This protein binds this small molecule.
Small molecule (SMILES): CC(=O)N[C@@H]1[C@@H](O)[C@H](O)[C@@H](CO)O[C@H]1O

Binding-site contacts:
Ligand atom N2 contacts residue ASN973 of chain 1.D at 3.0 Å (h-bond).
Ligand atom O5 contacts residue ASN973 of chain 1.D at 2.3 Å (h-bond).
Ligand atom C5 contacts residue ASN973 of chain 1.D at 3.6 Å.
Ligand atom C3 contacts residue ASN973 of chain 1.D at 3.8 Å.
Ligand atom C7 contacts residue ASN973 of chain 1.D at 4.0 Å.
Ligand atom C2 contacts residue ASN973 of chain 1.D at 2.5 Å.
Ligand atom C1 contacts residue ASN973 of chain 1.D at 1.4 Å.
Ligand atom C4 contacts residue ASN973 of chain 1.D at 4.2 Å.

Sequence of chain 1.D:
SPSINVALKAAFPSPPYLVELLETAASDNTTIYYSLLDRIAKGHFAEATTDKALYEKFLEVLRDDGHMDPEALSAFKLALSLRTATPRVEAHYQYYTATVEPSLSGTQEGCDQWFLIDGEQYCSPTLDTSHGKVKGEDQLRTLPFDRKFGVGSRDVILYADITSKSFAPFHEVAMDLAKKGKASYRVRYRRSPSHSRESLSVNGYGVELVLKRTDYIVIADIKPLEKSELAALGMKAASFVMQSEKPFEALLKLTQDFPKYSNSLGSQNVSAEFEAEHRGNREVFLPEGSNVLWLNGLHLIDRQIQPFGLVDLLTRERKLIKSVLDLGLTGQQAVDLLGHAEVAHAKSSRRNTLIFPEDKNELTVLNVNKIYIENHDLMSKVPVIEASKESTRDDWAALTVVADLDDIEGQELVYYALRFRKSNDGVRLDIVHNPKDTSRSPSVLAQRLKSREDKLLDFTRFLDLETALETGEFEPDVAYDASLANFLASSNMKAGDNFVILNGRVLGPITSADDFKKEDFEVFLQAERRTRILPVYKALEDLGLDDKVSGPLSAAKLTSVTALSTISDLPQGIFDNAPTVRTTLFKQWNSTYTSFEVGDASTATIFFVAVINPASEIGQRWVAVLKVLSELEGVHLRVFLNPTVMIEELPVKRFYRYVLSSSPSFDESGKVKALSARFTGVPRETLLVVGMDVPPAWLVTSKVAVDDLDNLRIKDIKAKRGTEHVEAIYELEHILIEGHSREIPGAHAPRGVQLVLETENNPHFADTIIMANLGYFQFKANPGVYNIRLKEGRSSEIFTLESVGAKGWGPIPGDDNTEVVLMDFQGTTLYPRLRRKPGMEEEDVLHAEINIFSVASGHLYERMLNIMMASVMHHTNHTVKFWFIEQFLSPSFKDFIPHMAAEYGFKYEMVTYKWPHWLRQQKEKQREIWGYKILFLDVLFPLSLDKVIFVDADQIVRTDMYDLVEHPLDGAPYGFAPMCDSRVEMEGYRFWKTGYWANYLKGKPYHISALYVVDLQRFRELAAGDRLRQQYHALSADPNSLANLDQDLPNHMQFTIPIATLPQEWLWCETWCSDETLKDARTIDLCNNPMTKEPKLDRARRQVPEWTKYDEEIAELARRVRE